Binding-site contacts:
Ligand atom C6 contacts residue ASN27 of chain 1.F at 4.5 Å.
Ligand atom C3 contacts residue ASN27 of chain 1.F at 3.8 Å.
Ligand atom O5 contacts residue ASN27 of chain 1.F at 2.3 Å (h-bond).
Ligand atom C5 contacts residue ASN27 of chain 1.F at 3.6 Å.
Ligand atom C8 contacts residue LYS26 of chain 1.F at 3.6 Å.
Ligand atom C7 contacts residue LYS26 of chain 1.F at 4.0 Å.
Ligand atom O5 contacts residue GLN19 of chain 1.F at 4.2 Å.
Ligand atom C2 contacts residue ASN27 of chain 1.F at 2.5 Å.
Ligand atom C8 contacts residue ASN27 of chain 1.F at 4.4 Å.
Ligand atom O7 contacts residue LYS26 of chain 1.F at 4.2 Å.
Ligand atom C7 contacts residue ASN27 of chain 1.F at 3.0 Å.
Ligand atom C6 contacts residue GLN19 of chain 1.F at 4.4 Å.
Ligand atom O6 contacts residue GLN19 of chain 1.F at 4.0 Å.
Ligand atom C4 contacts residue ASN27 of chain 1.F at 4.2 Å.
Ligand atom C1 contacts residue ASN27 of chain 1.F at 1.4 Å.
Ligand atom N2 contacts residue ASN27 of chain 1.F at 3.0 Å (h-bond).
Ligand atom O7 contacts residue ASN27 of chain 1.F at 2.6 Å (h-bond).

The protein below binds the small molecule below.
Small molecule (SMILES): CC(=O)N[C@@H]1[C@@H](O)[C@H](O)[C@@H](CO)O[C@H]1O

Sequence of chain 1.F:
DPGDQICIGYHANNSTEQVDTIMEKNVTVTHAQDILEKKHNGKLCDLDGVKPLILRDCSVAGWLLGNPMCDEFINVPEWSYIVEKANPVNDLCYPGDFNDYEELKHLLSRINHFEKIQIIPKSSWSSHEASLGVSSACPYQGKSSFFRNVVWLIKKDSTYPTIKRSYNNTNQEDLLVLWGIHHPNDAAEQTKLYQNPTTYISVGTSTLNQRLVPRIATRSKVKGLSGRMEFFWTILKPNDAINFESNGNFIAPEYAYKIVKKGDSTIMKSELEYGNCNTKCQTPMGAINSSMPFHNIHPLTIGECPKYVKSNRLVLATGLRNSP